Sequence of chain 1.A:
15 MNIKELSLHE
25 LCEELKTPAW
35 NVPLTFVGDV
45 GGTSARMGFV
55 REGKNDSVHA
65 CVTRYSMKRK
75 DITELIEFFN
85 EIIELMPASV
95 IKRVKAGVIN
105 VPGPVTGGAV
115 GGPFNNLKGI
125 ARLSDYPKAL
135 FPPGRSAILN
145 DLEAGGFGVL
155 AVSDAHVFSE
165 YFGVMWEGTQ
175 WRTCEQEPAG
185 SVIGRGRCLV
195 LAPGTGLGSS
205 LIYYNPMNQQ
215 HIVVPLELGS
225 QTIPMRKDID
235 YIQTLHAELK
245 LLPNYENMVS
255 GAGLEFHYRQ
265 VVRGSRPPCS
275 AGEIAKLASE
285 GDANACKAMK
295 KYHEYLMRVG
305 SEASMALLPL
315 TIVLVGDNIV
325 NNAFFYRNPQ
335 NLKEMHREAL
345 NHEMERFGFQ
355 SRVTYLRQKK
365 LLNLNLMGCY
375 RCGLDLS

Sequence of chain 1.B:
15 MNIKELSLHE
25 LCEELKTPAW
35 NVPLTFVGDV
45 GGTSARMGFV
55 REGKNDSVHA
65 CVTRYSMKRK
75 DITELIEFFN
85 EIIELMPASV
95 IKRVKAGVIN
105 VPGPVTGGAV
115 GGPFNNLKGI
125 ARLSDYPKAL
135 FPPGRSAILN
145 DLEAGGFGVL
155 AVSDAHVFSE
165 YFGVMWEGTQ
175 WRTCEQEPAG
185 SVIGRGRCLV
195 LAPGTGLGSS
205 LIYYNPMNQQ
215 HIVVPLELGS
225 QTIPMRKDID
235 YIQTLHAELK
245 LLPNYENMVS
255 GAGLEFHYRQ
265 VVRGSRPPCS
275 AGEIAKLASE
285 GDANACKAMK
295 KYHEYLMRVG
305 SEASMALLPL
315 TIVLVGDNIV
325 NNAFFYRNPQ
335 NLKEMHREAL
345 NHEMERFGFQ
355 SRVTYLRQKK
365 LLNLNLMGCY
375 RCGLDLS

Binding-site contacts:
Ligand atom N2 contacts residue GLU221 of chain 1.B at 3.2 Å (salt-bridge).
Ligand atom C14 contacts residue PRO108 of chain 1.B at 4.0 Å (hydrophobic).
Ligand atom O1 contacts residue ASN119 of chain 1.B at 3.6 Å (h-bond).
Ligand atom C1 contacts residue GLU250 of chain 1.B at 3.5 Å.
Ligand atom O4 contacts residue ASP145 of chain 1.B at 2.7 Å (salt-bridge).
Ligand atom C1 contacts residue LEU201 of chain 1.B at 3.8 Å (hydrophobic).
Ligand atom C20 contacts residue MET309 of chain 1.A at 3.5 Å (hydrophobic).
Ligand atom C19 contacts residue PHE353 of chain 1.A at 3.3 Å (hydrophobic).
Ligand atom C4 contacts residue ASP145 of chain 1.B at 3.3 Å.
Ligand atom C5 contacts residue GLY202 of chain 1.B at 3.7 Å.
Ligand atom O5 contacts residue LEU201 of chain 1.B at 3.8 Å.
Ligand atom O4 contacts residue LEU146 of chain 1.B at 3.9 Å.
Ligand atom O6 contacts residue ASP145 of chain 1.B at 2.6 Å (salt-bridge).
Ligand atom C18 contacts residue PHE353 of chain 1.A at 3.8 Å (hydrophobic).
Ligand atom O15 contacts residue ASN119 of chain 1.B at 3.4 Å (h-bond).
Ligand atom O3 contacts residue GLU221 of chain 1.B at 2.6 Å (salt-bridge).
Ligand atom C18 contacts residue PRO117 of chain 1.B at 4.0 Å (hydrophobic).
Ligand atom O3 contacts residue ASN144 of chain 1.B at 3.0 Å (h-bond).
Ligand atom O4 contacts residue GLY202 of chain 1.B at 3.8 Å.
Ligand atom C14 contacts residue SER224 of chain 1.B at 3.9 Å.
Ligand atom O5 contacts residue GLY200 of chain 1.B at 3.6 Å.
Ligand atom C17 contacts residue PRO117 of chain 1.B at 3.7 Å (hydrophobic).
Ligand atom C6 contacts residue GLY202 of chain 1.B at 3.8 Å.
Ligand atom C2 contacts residue GLU221 of chain 1.B at 3.8 Å.
Ligand atom C17 contacts residue PRO108 of chain 1.B at 3.7 Å (hydrophobic).
Ligand atom C6 contacts residue ASP145 of chain 1.B at 3.2 Å.
Ligand atom C13 contacts residue PRO108 of chain 1.B at 3.9 Å (hydrophobic).
Ligand atom O4 contacts residue ASN144 of chain 1.B at 3.4 Å (h-bond).
Ligand atom O3 contacts residue PRO108 of chain 1.B at 3.8 Å.
Ligand atom C3 contacts residue GLU221 of chain 1.B at 3.4 Å.
Ligand atom C13 contacts residue ASN119 of chain 1.B at 3.8 Å.
Ligand atom O3 contacts residue GLY107 of chain 1.B at 3.4 Å.
Ligand atom O15 contacts residue PRO106 of chain 1.B at 3.8 Å.
Ligand atom C19 contacts residue MET309 of chain 1.A at 3.9 Å (hydrophobic).
Ligand atom C20 contacts residue SER224 of chain 1.B at 3.7 Å.
Ligand atom O1 contacts residue GLU250 of chain 1.B at 3.0 Å (salt-bridge).
Ligand atom C14 contacts residue GLU221 of chain 1.B at 3.4 Å.
Ligand atom C18 contacts residue PRO108 of chain 1.B at 4.0 Å (hydrophobic).
Ligand atom C5 contacts residue LEU201 of chain 1.B at 3.5 Å (hydrophobic).
Ligand atom C16 contacts residue PRO108 of chain 1.B at 3.7 Å (hydrophobic).

This protein binds this small molecule.
Small molecule (SMILES): O=C(N[C@@H]1[C@@H](O)[C@H](O)[C@@H](CO)O[C@H]1O)c1ccccc1